Sequence of chain 1.D:
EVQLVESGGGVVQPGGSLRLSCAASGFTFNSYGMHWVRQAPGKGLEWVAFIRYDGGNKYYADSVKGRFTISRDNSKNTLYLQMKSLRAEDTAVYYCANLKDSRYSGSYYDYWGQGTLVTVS

Sequence of chain 1.E:
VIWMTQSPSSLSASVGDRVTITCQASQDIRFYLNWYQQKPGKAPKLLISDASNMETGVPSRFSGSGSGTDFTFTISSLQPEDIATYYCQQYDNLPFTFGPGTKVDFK

The small molecule below binds the protein below.
Small molecule (SMILES): CC(=O)N[C@H]1[C@H](O[C@H]2[C@H](O)[C@@H](NC(C)=O)CO[C@@H]2CO)O[C@H](CO)[C@@H](O[C@@H]2O[C@H](CO)[C@@H](O)[C@H](O)[C@H]2NC(C)=O)[C@@H]1O

Sequence of chain 1.A:
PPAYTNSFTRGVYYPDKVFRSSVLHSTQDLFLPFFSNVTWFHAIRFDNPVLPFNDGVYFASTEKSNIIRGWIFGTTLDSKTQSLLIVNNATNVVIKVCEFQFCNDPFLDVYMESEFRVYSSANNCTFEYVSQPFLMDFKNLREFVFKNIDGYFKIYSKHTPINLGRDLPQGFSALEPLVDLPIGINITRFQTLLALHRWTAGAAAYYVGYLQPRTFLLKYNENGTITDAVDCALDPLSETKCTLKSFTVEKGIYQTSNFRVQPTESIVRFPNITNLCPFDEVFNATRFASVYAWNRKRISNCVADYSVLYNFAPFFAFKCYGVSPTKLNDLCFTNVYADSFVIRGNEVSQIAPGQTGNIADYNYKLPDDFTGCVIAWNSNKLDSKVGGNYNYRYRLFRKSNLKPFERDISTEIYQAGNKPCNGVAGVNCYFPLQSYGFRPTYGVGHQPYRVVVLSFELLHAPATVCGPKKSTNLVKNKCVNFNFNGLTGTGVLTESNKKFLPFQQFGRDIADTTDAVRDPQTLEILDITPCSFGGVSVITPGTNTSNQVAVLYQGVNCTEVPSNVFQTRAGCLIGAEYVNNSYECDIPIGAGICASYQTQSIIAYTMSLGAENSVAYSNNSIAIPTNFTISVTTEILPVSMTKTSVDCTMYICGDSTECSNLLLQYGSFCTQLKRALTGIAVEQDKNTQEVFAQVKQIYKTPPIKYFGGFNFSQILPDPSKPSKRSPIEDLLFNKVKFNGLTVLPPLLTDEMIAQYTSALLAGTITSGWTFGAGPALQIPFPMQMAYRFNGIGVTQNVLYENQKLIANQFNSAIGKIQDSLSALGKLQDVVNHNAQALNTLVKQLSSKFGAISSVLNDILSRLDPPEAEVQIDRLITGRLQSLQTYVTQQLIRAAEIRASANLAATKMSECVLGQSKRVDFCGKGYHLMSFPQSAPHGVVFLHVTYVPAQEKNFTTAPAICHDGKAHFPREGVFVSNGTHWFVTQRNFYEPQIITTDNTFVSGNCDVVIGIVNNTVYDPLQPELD

Binding-site contacts:
Ligand atom C2 contacts residue ARG30 of chain 1.E at 4.4 Å.
Ligand atom C8 contacts residue ASN232 of chain 1.A at 4.4 Å.
Ligand atom C6 contacts residue ARG103 of chain 1.D at 4.0 Å.
Ligand atom O7 contacts residue TYR32 of chain 1.E at 4.1 Å.
Ligand atom C3 contacts residue ARG30 of chain 1.E at 4.5 Å.
Ligand atom O6 contacts residue ARG103 of chain 1.D at 3.4 Å (salt-bridge).
Ligand atom C1 contacts residue ASN232 of chain 1.A at 1.4 Å.
Ligand atom O5 contacts residue ARG30 of chain 1.E at 4.3 Å.
Ligand atom O7 contacts residue ARG30 of chain 1.E at 3.3 Å (salt-bridge).
Ligand atom C3 contacts residue ASN232 of chain 1.A at 3.8 Å.
Ligand atom C2 contacts residue ASN232 of chain 1.A at 2.4 Å.
Ligand atom C4 contacts residue ARG103 of chain 1.D at 4.2 Å.
Ligand atom C4 contacts residue ASN232 of chain 1.A at 4.2 Å.
Ligand atom C8 contacts residue TYR104 of chain 1.D at 4.1 Å (hydrophobic).
Ligand atom C7 contacts residue ARG30 of chain 1.E at 3.9 Å.
Ligand atom C5 contacts residue ASN232 of chain 1.A at 3.7 Å.
Ligand atom O5 contacts residue ASN232 of chain 1.A at 2.4 Å (h-bond).
Ligand atom N2 contacts residue ASN232 of chain 1.A at 2.8 Å (h-bond).
Ligand atom C7 contacts residue ASN232 of chain 1.A at 3.3 Å.
Ligand atom C5 contacts residue ARG103 of chain 1.D at 4.4 Å.
Ligand atom O6 contacts residue ARG30 of chain 1.E at 4.3 Å.
Ligand atom N2 contacts residue ARG30 of chain 1.E at 4.4 Å.
Ligand atom O3 contacts residue ARG30 of chain 1.E at 3.4 Å (salt-bridge).
Ligand atom O7 contacts residue ASN232 of chain 1.A at 3.5 Å (h-bond).
Ligand atom C5 contacts residue ARG30 of chain 1.E at 4.2 Å.
Ligand atom C1 contacts residue ARG30 of chain 1.E at 4.3 Å.
Ligand atom O5 contacts residue ARG103 of chain 1.D at 4.3 Å.